The protein below binds the small molecule below.
Small molecule (SMILES): CC(=O)N[C@H]1[C@H](O[C@H]2[C@H](O)[C@@H](NC(C)=O)CO[C@@H]2CO)O[C@H](CO)[C@@H](O)[C@@H]1O

Binding-site contacts:
Ligand atom C7 contacts residue ASP155 of chain 1.A at 3.8 Å.
Ligand atom N2 contacts residue ASN123 of chain 1.A at 2.8 Å (h-bond).
Ligand atom O3 contacts residue ILE121 of chain 1.A at 4.5 Å.
Ligand atom O7 contacts residue ILE121 of chain 1.A at 4.5 Å.
Ligand atom O7 contacts residue ASN123 of chain 1.A at 3.6 Å.
Ligand atom O5 contacts residue ASN123 of chain 1.A at 2.4 Å (h-bond).
Ligand atom O3 contacts residue ASP155 of chain 1.A at 4.2 Å.
Ligand atom C3 contacts residue ILE121 of chain 1.A at 4.4 Å (hydrophobic).
Ligand atom C5 contacts residue ASN123 of chain 1.A at 3.7 Å.
Ligand atom C8 contacts residue ASP155 of chain 1.A at 2.9 Å.
Ligand atom C3 contacts residue ASN123 of chain 1.A at 3.8 Å.
Ligand atom C7 contacts residue ASN123 of chain 1.A at 3.6 Å.
Ligand atom C7 contacts residue GLN154 of chain 1.A at 3.9 Å.
Ligand atom O7 contacts residue ILE153 of chain 1.A at 3.8 Å.
Ligand atom N2 contacts residue GLN154 of chain 1.A at 4.4 Å.
Ligand atom N2 contacts residue ILE121 of chain 1.A at 2.8 Å (h-bond).
Ligand atom C4 contacts residue ASN123 of chain 1.A at 4.2 Å.
Ligand atom C1 contacts residue ASN123 of chain 1.A at 1.4 Å.
Ligand atom O7 contacts residue ASP155 of chain 1.A at 3.1 Å (salt-bridge).
Ligand atom C7 contacts residue ILE121 of chain 1.A at 3.5 Å (hydrophobic).
Ligand atom C8 contacts residue ILE121 of chain 1.A at 3.7 Å (hydrophobic).
Ligand atom C2 contacts residue ILE121 of chain 1.A at 3.9 Å (hydrophobic).
Ligand atom C1 contacts residue ILE121 of chain 1.A at 4.0 Å (hydrophobic).
Ligand atom C8 contacts residue ALA156 of chain 1.A at 3.6 Å (hydrophobic).
Ligand atom C2 contacts residue ASN123 of chain 1.A at 2.5 Å.
Ligand atom O7 contacts residue GLN154 of chain 1.A at 3.4 Å.

Sequence of chain 1.A:
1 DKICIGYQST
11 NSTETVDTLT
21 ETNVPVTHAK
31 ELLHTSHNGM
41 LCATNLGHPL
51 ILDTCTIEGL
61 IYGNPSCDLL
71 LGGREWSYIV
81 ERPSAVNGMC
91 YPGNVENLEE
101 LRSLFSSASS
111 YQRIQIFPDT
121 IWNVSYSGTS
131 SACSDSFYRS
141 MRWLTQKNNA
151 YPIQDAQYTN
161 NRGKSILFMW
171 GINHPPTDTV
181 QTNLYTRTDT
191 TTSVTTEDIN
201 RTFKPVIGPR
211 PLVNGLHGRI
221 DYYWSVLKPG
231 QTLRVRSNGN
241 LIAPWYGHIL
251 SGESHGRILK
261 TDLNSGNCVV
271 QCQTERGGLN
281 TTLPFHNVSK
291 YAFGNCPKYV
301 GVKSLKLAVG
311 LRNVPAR